Sequence of chain 1.D:
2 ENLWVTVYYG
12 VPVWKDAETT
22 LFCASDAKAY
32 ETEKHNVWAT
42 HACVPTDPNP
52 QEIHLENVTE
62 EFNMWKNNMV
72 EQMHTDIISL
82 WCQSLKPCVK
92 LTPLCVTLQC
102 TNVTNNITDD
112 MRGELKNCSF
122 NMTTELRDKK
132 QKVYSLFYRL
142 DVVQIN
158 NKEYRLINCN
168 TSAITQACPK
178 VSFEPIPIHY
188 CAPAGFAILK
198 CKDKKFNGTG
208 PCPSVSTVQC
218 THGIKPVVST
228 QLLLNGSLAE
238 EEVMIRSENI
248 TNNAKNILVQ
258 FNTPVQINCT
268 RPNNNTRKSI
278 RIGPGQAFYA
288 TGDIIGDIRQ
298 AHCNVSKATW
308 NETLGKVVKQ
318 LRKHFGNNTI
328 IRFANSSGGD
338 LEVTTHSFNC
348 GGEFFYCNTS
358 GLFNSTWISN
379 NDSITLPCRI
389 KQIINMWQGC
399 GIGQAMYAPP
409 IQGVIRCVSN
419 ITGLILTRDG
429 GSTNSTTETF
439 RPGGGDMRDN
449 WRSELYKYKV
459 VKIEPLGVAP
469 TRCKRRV

Binding-site contacts:
Ligand atom C8 contacts residue ASN265 of chain 1.D at 4.2 Å.
Ligand atom N2 contacts residue ASN265 of chain 1.D at 2.9 Å (h-bond).
Ligand atom C5 contacts residue VAL416 of chain 1.D at 4.5 Å (hydrophobic).
Ligand atom C5 contacts residue ASN265 of chain 1.D at 3.6 Å.
Ligand atom C7 contacts residue ASN265 of chain 1.D at 2.9 Å.
Ligand atom O6 contacts residue ASN265 of chain 1.D at 4.5 Å.
Ligand atom O6 contacts residue ARG414 of chain 1.D at 3.1 Å (salt-bridge).
Ligand atom C7 contacts residue SER381 of chain 1.D at 4.1 Å.
Ligand atom O5 contacts residue ASN265 of chain 1.D at 2.3 Å (h-bond).
Ligand atom C6 contacts residue VAL416 of chain 1.D at 4.3 Å (hydrophobic).
Ligand atom C3 contacts residue ASN265 of chain 1.D at 3.8 Å.
Ligand atom O7 contacts residue ASN265 of chain 1.D at 2.5 Å (h-bond).
Ligand atom O6 contacts residue VAL416 of chain 1.D at 4.1 Å.
Ligand atom C7 contacts residue ASN301 of chain 1.D at 4.3 Å.
Ligand atom C1 contacts residue GLN263 of chain 1.D at 4.2 Å.
Ligand atom O7 contacts residue ASN301 of chain 1.D at 3.5 Å.
Ligand atom O5 contacts residue VAL416 of chain 1.D at 3.9 Å.
Ligand atom N2 contacts residue GLN263 of chain 1.D at 4.3 Å.
Ligand atom C8 contacts residue VAL302 of chain 1.D at 3.9 Å (hydrophobic).
Ligand atom C1 contacts residue VAL416 of chain 1.D at 4.3 Å (hydrophobic).
Ligand atom C1 contacts residue ASN265 of chain 1.D at 1.4 Å.
Ligand atom C8 contacts residue SER303 of chain 1.D at 3.1 Å.
Ligand atom C4 contacts residue ASN265 of chain 1.D at 4.2 Å.
Ligand atom C6 contacts residue ARG414 of chain 1.D at 4.3 Å.
Ligand atom C2 contacts residue ASN265 of chain 1.D at 2.4 Å.
Ligand atom C8 contacts residue GLN263 of chain 1.D at 4.1 Å.
Ligand atom C8 contacts residue SER381 of chain 1.D at 3.6 Å.
Ligand atom C8 contacts residue ASN301 of chain 1.D at 4.3 Å.
Ligand atom O7 contacts residue SER381 of chain 1.D at 4.1 Å.

The small molecule below binds the protein below.
Small molecule (SMILES): CC(=O)N[C@H]1[C@H](O[C@H]2[C@H](O)[C@@H](NC(C)=O)CO[C@@H]2CO)O[C@H](CO)[C@@H](O)[C@@H]1O